Sequence of chain 1.D:
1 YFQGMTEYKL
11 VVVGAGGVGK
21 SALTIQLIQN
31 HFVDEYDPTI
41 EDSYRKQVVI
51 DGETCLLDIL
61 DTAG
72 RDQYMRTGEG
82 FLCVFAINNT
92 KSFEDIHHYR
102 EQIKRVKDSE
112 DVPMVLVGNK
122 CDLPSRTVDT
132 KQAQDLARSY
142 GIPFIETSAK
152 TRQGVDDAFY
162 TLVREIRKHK

Binding-site contacts:
Ligand atom C2 contacts residue THR78 of chain 1.D at 4.1 Å.
Ligand atom C19 contacts residue ARG45 of chain 1.D at 3.9 Å.
Ligand atom O15 contacts residue ARG45 of chain 1.D at 3.8 Å.
Ligand atom C2 contacts residue LEU60 of chain 1.D at 3.7 Å (hydrophobic).
Ligand atom C5 contacts residue THR78 of chain 1.D at 3.9 Å.
Ligand atom C7 contacts residue ASP58 of chain 1.D at 4.0 Å.
Ligand atom C9 contacts residue SER43 of chain 1.D at 3.3 Å.
Ligand atom C14 contacts residue TYR75 of chain 1.D at 4.2 Å (hydrophobic).
Ligand atom C12 contacts residue LYS9 of chain 1.D at 3.9 Å.
Ligand atom O13 contacts residue TYR75 of chain 1.D at 3.6 Å.
Ligand atom C3 contacts residue THR78 of chain 1.D at 3.1 Å.
Ligand atom C8 contacts residue SER43 of chain 1.D at 3.3 Å.
Ligand atom C20 contacts residue TYR44 of chain 1.D at 4.1 Å (hydrophobic).
Ligand atom C20 contacts residue SER43 of chain 1.D at 3.9 Å.
Ligand atom C14 contacts residue THR78 of chain 1.D at 2.8 Å.
Ligand atom C9 contacts residue ASP58 of chain 1.D at 4.0 Å.
Ligand atom C10 contacts residue ASP58 of chain 1.D at 4.1 Å.
Ligand atom C23 contacts residue ARG45 of chain 1.D at 3.8 Å.
Ligand atom C3 contacts residue VAL11 of chain 1.D at 4.1 Å (hydrophobic).
Ligand atom C16 contacts residue LYS9 of chain 1.D at 3.4 Å.
Ligand atom C16 contacts residue ASP58 of chain 1.D at 3.8 Å.
Ligand atom C1 contacts residue LYS9 of chain 1.D at 4.1 Å.
Ligand atom C3 contacts residue LEU60 of chain 1.D at 3.9 Å (hydrophobic).
Ligand atom C21 contacts residue ARG45 of chain 1.D at 4.0 Å.
Ligand atom O13 contacts residue THR78 of chain 1.D at 2.5 Å (h-bond).
Ligand atom C16 contacts residue ARG45 of chain 1.D at 3.3 Å.
Ligand atom C1 contacts residue ASP58 of chain 1.D at 3.8 Å.
Ligand atom N18 contacts residue ARG45 of chain 1.D at 3.7 Å.
Ligand atom C8 contacts residue ASP58 of chain 1.D at 3.8 Å.
Ligand atom C21 contacts residue SER43 of chain 1.D at 3.8 Å.
Ligand atom F17 contacts residue LYS9 of chain 1.D at 3.2 Å.
Ligand atom C1 contacts residue LEU60 of chain 1.D at 4.0 Å (hydrophobic).
Ligand atom C2 contacts residue LEU10 of chain 1.D at 3.9 Å (hydrophobic).
Ligand atom C14 contacts residue GLN74 of chain 1.D at 3.9 Å.
Ligand atom C2 contacts residue LYS9 of chain 1.D at 3.8 Å.
Ligand atom C20 contacts residue ARG45 of chain 1.D at 4.1 Å.
Ligand atom C24 contacts residue ARG45 of chain 1.D at 3.2 Å.
Ligand atom C9 contacts residue TYR44 of chain 1.D at 3.9 Å (hydrophobic).
Ligand atom C4 contacts residue THR78 of chain 1.D at 2.9 Å.
Ligand atom C10 contacts residue ARG45 of chain 1.D at 4.2 Å.

The protein below binds the small molecule below.
Small molecule (SMILES): COc1cccc(-c2ccc(Nc3ccc(C[NH+](C)C)cc3)c(OC)c2F)c1